Binding-site contacts:
Ligand atom C19 contacts residue MET73 of chain 1.B at 3.6 Å (hydrophobic).
Ligand atom O1 contacts residue GLU63 of chain 1.B at 3.4 Å.
Ligand atom C16 contacts residue ALA60 of chain 1.B at 3.4 Å (hydrophobic).
Ligand atom C19 contacts residue GLN100 of chain 1.B at 3.4 Å.
Ligand atom O1 contacts residue TYR97 of chain 1.B at 3.3 Å (h-bond).
Ligand atom N3 contacts residue ASP70 of chain 1.B at 3.6 Å (salt-bridge).
Ligand atom N3 contacts residue ARG69 of chain 1.B at 3.7 Å.
Ligand atom N2 contacts residue TYR97 of chain 1.B at 3.7 Å.
Ligand atom N3 contacts residue TYR65 of chain 1.B at 3.1 Å.
Ligand atom C11 contacts residue TYR97 of chain 1.B at 3.5 Å (hydrophobic).
Ligand atom C3 contacts residue ALA60 of chain 1.B at 3.6 Å (hydrophobic).
Ligand atom N2 contacts residue TYR65 of chain 1.B at 3.8 Å.
Ligand atom CL contacts residue ARG69 of chain 1.B at 3.5 Å.
Ligand atom C4 contacts residue GLY11 of chain 1.B at 3.7 Å.
Ligand atom C18 contacts residue GLN100 of chain 1.B at 3.5 Å.
Ligand atom N3 contacts residue SER66 of chain 1.B at 3.7 Å.
Ligand atom C4 contacts residue TYR97 of chain 1.B at 3.7 Å (hydrophobic).
Ligand atom O contacts residue CYS13 of chain 1.B at 3.6 Å.
Ligand atom C20 contacts residue MET73 of chain 1.B at 3.6 Å (hydrophobic).
Ligand atom C22 contacts residue TYR65 of chain 1.B at 3.7 Å (hydrophobic).
Ligand atom C12 contacts residue TYR97 of chain 1.B at 3.5 Å (hydrophobic).
Ligand atom N2 contacts residue HIS96 of chain 1.B at 3.2 Å (h-bond).
Ligand atom C24 contacts residue GLN100 of chain 1.B at 3.8 Å.
Ligand atom N4 contacts residue TYR65 of chain 1.B at 3.6 Å.
Ligand atom N contacts residue ALA60 of chain 1.B at 3.6 Å.
Ligand atom C contacts residue CYS13 of chain 1.B at 1.7 Å (hydrophobic).
Ligand atom N contacts residue CYS13 of chain 1.B at 3.6 Å.
Ligand atom C6 contacts residue TYR97 of chain 1.B at 3.7 Å (hydrophobic).
Ligand atom C5 contacts residue TYR97 of chain 1.B at 3.7 Å (hydrophobic).
Ligand atom CL contacts residue MET73 of chain 1.B at 3.7 Å.
Ligand atom C23 contacts residue TYR65 of chain 1.B at 3.2 Å (hydrophobic).
Ligand atom C13 contacts residue TYR97 of chain 1.B at 3.2 Å (hydrophobic).
Ligand atom N4 contacts residue ARG103 of chain 1.B at 3.6 Å.
Ligand atom C2 contacts residue CYS13 of chain 1.B at 3.0 Å (hydrophobic).
Ligand atom N4 contacts residue ASP70 of chain 1.B at 2.6 Å (salt-bridge).
Ligand atom C23 contacts residue GLU64 of chain 1.B at 3.6 Å.
Ligand atom C21 contacts residue ASP70 of chain 1.B at 3.5 Å.
Ligand atom C16 contacts residue GLY61 of chain 1.B at 3.1 Å.
Ligand atom C1 contacts residue CYS13 of chain 1.B at 2.4 Å (hydrophobic).
Ligand atom O contacts residue LYS17 of chain 1.B at 2.9 Å (salt-bridge).

A small-molecule ligand and the protein it binds are described below.
Small molecule (SMILES): CCC(=O)N1CCN2c3c(cnc4cc(-c5c(C)ccc6n[nH]cc56)c(Cl)cc34)OC[C@H]2C1

Sequence of chain 1.B:
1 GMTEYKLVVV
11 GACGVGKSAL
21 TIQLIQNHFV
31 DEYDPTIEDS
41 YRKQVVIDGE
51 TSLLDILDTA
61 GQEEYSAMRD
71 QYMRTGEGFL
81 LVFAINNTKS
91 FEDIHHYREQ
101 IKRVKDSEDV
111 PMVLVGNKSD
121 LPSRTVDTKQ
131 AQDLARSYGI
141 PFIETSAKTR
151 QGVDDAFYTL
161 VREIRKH